A protein and the small-molecule ligand that binds it are described below.
Small molecule (SMILES): C/C(=C\CNc1ncnc2[nH]cnc12)CO

Sequence of chain 1.A:
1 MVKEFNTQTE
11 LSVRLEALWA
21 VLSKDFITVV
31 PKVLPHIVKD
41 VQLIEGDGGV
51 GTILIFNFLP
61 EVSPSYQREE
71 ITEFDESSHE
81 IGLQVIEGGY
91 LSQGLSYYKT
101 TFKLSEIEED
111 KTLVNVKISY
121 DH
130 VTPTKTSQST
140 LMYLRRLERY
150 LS

Binding-site contacts:
Ligand atom C11 contacts residue GLU69 of chain 1.A at 3.5 Å.
Ligand atom N9 contacts residue GLN67 of chain 1.A at 3.7 Å.
Ligand atom N10 contacts residue GLU69 of chain 1.A at 2.8 Å (salt-bridge).
Ligand atom C8 contacts residue TYR98 of chain 1.A at 3.9 Å (hydrophobic).
Ligand atom N1 contacts residue TYR142 of chain 1.A at 4.0 Å.
Ligand atom C11 contacts residue PHE56 of chain 1.A at 3.6 Å (hydrophobic).
Ligand atom N1 contacts residue ZEA1 of chain 1.F at 3.6 Å.
Ligand atom C15 contacts residue PHE56 of chain 1.A at 4.1 Å (hydrophobic).
Ligand atom C13 contacts residue LEU83 of chain 1.A at 4.2 Å (hydrophobic).
Ligand atom C6 contacts residue GLU69 of chain 1.A at 3.9 Å.
Ligand atom N7 contacts residue THR139 of chain 1.A at 3.6 Å (h-bond).
Ligand atom N9 contacts residue GLU69 of chain 1.A at 2.5 Å (salt-bridge).
Ligand atom N3 contacts residue THR139 of chain 1.A at 2.8 Å (h-bond).
Ligand atom C2 contacts residue TYR142 of chain 1.A at 3.8 Å (hydrophobic).
Ligand atom C6 contacts residue ZEA1 of chain 1.F at 3.4 Å.
Ligand atom N10 contacts residue ZEA1 of chain 1.F at 3.7 Å.
Ligand atom C14 contacts residue TYR142 of chain 1.A at 4.0 Å (hydrophobic).
Ligand atom O16 contacts residue PHE26 of chain 1.A at 3.9 Å.
Ligand atom O16 contacts residue LEU22 of chain 1.A at 2.7 Å (h-bond).
Ligand atom C2 contacts residue THR139 of chain 1.A at 3.8 Å.
Ligand atom N9 contacts residue ZEA1 of chain 1.F at 3.9 Å.
Ligand atom C8 contacts residue THR100 of chain 1.A at 4.0 Å.
Ligand atom O16 contacts residue TYR142 of chain 1.A at 2.8 Å (h-bond).
Ligand atom C14 contacts residue LEU83 of chain 1.A at 4.2 Å (hydrophobic).
Ligand atom N7 contacts residue TYR90 of chain 1.A at 4.2 Å.
Ligand atom C8 contacts residue TYR90 of chain 1.A at 4.1 Å (hydrophobic).
Ligand atom C5 contacts residue GLU69 of chain 1.A at 3.6 Å.
Ligand atom C15 contacts residue PHE26 of chain 1.A at 3.5 Å (hydrophobic).
Ligand atom N3 contacts residue ZEA1 of chain 1.F at 4.2 Å.
Ligand atom C12 contacts residue TYR142 of chain 1.A at 4.1 Å (hydrophobic).
Ligand atom C4 contacts residue THR139 of chain 1.A at 3.5 Å.
Ligand atom C11 contacts residue ZEA1 of chain 1.F at 4.0 Å.
Ligand atom C4 contacts residue ZEA1 of chain 1.F at 4.1 Å.
Ligand atom C2 contacts residue ZEA1 of chain 1.F at 3.8 Å.
Ligand atom C8 contacts residue GLU69 of chain 1.A at 3.5 Å.
Ligand atom C13 contacts residue TYR142 of chain 1.A at 4.0 Å (hydrophobic).
Ligand atom C15 contacts residue LEU83 of chain 1.A at 4.2 Å (hydrophobic).
Ligand atom N7 contacts residue THR100 of chain 1.A at 4.1 Å.
Ligand atom C14 contacts residue LEU22 of chain 1.A at 3.1 Å (hydrophobic).
Ligand atom C5 contacts residue ZEA1 of chain 1.F at 3.7 Å.